Sequence of chain 1.A:
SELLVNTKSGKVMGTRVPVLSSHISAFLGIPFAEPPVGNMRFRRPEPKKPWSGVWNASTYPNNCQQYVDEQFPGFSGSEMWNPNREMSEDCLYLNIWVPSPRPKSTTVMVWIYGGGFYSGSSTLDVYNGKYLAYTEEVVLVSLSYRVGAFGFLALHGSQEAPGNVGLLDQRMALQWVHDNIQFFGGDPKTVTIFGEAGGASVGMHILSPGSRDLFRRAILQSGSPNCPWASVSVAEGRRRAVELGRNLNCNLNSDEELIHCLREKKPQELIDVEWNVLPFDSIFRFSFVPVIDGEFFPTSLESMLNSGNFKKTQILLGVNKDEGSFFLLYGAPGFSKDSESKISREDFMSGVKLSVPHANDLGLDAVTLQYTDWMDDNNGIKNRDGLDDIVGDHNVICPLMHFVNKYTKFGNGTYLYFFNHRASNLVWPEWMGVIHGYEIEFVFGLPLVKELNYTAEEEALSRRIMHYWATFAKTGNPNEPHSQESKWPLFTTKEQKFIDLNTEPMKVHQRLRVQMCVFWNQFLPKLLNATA

Binding-site contacts:
Ligand atom C3 contacts residue PHE330 of chain 1.A at 3.9 Å (hydrophobic).
Ligand atom C4 contacts residue TRP84 of chain 1.A at 3.6 Å (hydrophobic).
Ligand atom C5 contacts residue PHE330 of chain 1.A at 3.7 Å (hydrophobic).
Ligand atom C4 contacts residue TYR442 of chain 1.A at 4.4 Å (hydrophobic).
Ligand atom SD contacts residue GLY117 of chain 1.A at 4.2 Å.
Ligand atom SD contacts residue TRP84 of chain 1.A at 4.0 Å.
Ligand atom C3 contacts residue PHE331 of chain 1.A at 4.4 Å (hydrophobic).
Ligand atom N1 contacts residue PHE330 of chain 1.A at 4.2 Å.
Ligand atom C1 contacts residue TRP84 of chain 1.A at 3.9 Å (hydrophobic).
Ligand atom C3 contacts residue HIS440 of chain 1.A at 3.6 Å.
Ligand atom SD contacts residue GLY118 of chain 1.A at 4.1 Å.
Ligand atom C2 contacts residue TRP84 of chain 1.A at 3.5 Å (hydrophobic).
Ligand atom C5 contacts residue TRP84 of chain 1.A at 3.9 Å (hydrophobic).
Ligand atom N1 contacts residue TRP84 of chain 1.A at 4.2 Å.
Ligand atom C4 contacts residue PHE330 of chain 1.A at 3.7 Å (hydrophobic).
Ligand atom SD contacts residue GLU199 of chain 1.A at 3.2 Å (salt-bridge).
Ligand atom N1 contacts residue HIS440 of chain 1.A at 4.2 Å.
Ligand atom C2 contacts residue HIS440 of chain 1.A at 4.1 Å.
Ligand atom SD contacts residue OAS200 of chain 1.A at 4.4 Å.
Ligand atom SD contacts residue TYR130 of chain 1.A at 4.2 Å.
Ligand atom C4 contacts residue HIS440 of chain 1.A at 3.6 Å.

The small molecule below binds the protein below.
Small molecule (SMILES): C[N+](C)(C)CCS